Sequence of chain 2.A:
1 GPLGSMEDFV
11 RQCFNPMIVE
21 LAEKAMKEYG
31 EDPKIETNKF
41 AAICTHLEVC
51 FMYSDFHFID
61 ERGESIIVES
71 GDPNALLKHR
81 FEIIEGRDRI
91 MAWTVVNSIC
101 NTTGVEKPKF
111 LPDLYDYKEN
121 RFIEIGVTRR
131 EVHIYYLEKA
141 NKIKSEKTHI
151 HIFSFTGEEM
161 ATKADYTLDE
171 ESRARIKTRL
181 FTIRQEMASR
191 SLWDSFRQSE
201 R

Binding-site contacts:
Ligand atom N2 contacts residue GLU85 of chain 2.A at 4.0 Å.
Ligand atom C4 contacts residue ILE43 of chain 2.A at 4.2 Å (hydrophobic).
Ligand atom BR4 contacts residue GLU31 of chain 2.A at 3.0 Å.
Ligand atom N1 contacts residue GLU85 of chain 2.A at 3.6 Å.
Ligand atom C5 contacts residue ILE43 of chain 2.A at 4.4 Å (hydrophobic).
Ligand atom BR4 contacts residue TYR29 of chain 2.A at 3.7 Å.
Ligand atom C5 contacts residue TYR29 of chain 2.A at 3.9 Å (hydrophobic).
Ligand atom N1 contacts residue ALA25 of chain 2.A at 4.4 Å.
Ligand atom C5 contacts residue ALA25 of chain 2.A at 3.8 Å (hydrophobic).
Ligand atom C4 contacts residue TYR29 of chain 2.A at 4.0 Å (hydrophobic).
Ligand atom BR4 contacts residue ILE43 of chain 2.A at 4.0 Å.

A protein and the small-molecule ligand that binds it are described below.
Small molecule (SMILES): Brc1cn[nH]c1